Sequence of chain 1.A:
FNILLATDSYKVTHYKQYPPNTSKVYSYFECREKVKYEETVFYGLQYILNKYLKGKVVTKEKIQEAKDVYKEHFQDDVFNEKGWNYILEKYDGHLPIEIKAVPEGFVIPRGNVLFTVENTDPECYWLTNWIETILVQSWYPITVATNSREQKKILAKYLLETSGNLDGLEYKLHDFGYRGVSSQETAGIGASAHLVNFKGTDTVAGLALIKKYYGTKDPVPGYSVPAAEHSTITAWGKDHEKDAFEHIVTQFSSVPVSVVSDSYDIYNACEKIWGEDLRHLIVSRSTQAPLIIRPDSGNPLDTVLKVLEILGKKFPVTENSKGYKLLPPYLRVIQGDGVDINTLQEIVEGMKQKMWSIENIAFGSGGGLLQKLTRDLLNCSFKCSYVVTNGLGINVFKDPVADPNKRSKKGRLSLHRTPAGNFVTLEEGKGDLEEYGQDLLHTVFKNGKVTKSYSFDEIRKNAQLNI

A protein and the small-molecule ligand that binds it are described below.
Small molecule (SMILES): C[C@@H]1CC(=O)N(C2CCOCC2)N=C1c1ccc(NC(=O)N2Cc3ccncc3C2)cc1

Sequence of chain 1.B:
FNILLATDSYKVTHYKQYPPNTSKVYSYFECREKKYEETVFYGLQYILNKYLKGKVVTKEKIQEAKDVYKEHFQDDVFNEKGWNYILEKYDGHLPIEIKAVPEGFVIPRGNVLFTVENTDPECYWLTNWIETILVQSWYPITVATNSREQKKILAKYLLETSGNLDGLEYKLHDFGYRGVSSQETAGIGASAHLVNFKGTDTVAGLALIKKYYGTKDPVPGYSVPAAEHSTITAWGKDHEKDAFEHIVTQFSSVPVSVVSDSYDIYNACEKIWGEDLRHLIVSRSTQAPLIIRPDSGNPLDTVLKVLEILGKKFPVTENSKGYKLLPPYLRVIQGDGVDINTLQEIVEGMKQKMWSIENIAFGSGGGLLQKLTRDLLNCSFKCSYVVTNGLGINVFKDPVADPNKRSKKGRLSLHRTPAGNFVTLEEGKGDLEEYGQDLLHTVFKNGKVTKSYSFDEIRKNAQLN

Binding-site contacts:
Ligand atom CAT contacts residue PHE194 of chain 1.B at 3.3 Å (hydrophobic).
Ligand atom CBC contacts residue TYR19 of chain 1.A at 3.5 Å (hydrophobic).
Ligand atom CAV contacts residue ARG312 of chain 1.B at 3.4 Å.
Ligand atom CAX contacts residue ASP220 of chain 1.B at 3.6 Å.
Ligand atom CAT contacts residue SER276 of chain 1.B at 3.6 Å.
Ligand atom OBD contacts residue PHE194 of chain 1.B at 3.5 Å.
Ligand atom OAL contacts residue VAL243 of chain 1.B at 3.6 Å.
Ligand atom CAH contacts residue ALA380 of chain 1.B at 3.2 Å (hydrophobic).
Ligand atom CAW contacts residue TYR19 of chain 1.A at 3.5 Å (hydrophobic).
Ligand atom NBB contacts residue TYR19 of chain 1.A at 3.5 Å (h-bond).
Ligand atom CAX contacts residue PHE194 of chain 1.B at 3.7 Å (hydrophobic).
Ligand atom CAP contacts residue VAL243 of chain 1.B at 3.5 Å (hydrophobic).
Ligand atom CAV contacts residue PHE194 of chain 1.B at 3.6 Å (hydrophobic).
Ligand atom CAH contacts residue ILE352 of chain 1.B at 3.7 Å (hydrophobic).
Ligand atom CAV contacts residue TYR19 of chain 1.A at 3.6 Å (hydrophobic).
Ligand atom CAH contacts residue TYR189 of chain 1.B at 3.6 Å (hydrophobic).
Ligand atom CAW contacts residue PHE194 of chain 1.B at 3.6 Å (hydrophobic).
Ligand atom CBE contacts residue SER276 of chain 1.B at 3.5 Å.
Ligand atom CAT contacts residue ALA245 of chain 1.B at 3.6 Å (hydrophobic).
Ligand atom NAU contacts residue PHE194 of chain 1.B at 3.4 Å.
Ligand atom CAK contacts residue TYR189 of chain 1.B at 3.4 Å (hydrophobic).
Ligand atom CAY contacts residue ASP220 of chain 1.B at 3.1 Å.
Ligand atom CAQ contacts residue HIS192 of chain 1.B at 3.6 Å.
Ligand atom OBD contacts residue SER276 of chain 1.B at 2.7 Å (h-bond).
Ligand atom CAP contacts residue HIS192 of chain 1.B at 3.6 Å.
Ligand atom CBF contacts residue ILE352 of chain 1.B at 3.5 Å (hydrophobic).
Ligand atom CAX contacts residue TYR19 of chain 1.A at 3.7 Å (hydrophobic).
Ligand atom OBD contacts residue ARG312 of chain 1.B at 3.7 Å.
Ligand atom CAJ contacts residue TYR189 of chain 1.B at 3.6 Å (hydrophobic).
Ligand atom CAZ contacts residue ASP220 of chain 1.B at 3.4 Å.
Ligand atom NAU contacts residue ALA245 of chain 1.B at 3.7 Å.
Ligand atom CAQ contacts residue VAL243 of chain 1.B at 3.7 Å (hydrophobic).
Ligand atom CAY contacts residue TYR19 of chain 1.A at 3.6 Å (hydrophobic).
Ligand atom CBC contacts residue PHE194 of chain 1.B at 3.6 Å (hydrophobic).
Ligand atom CBC contacts residue ARG312 of chain 1.B at 3.7 Å.
Ligand atom CAZ contacts residue TYR19 of chain 1.A at 3.5 Å (hydrophobic).
Ligand atom CAY contacts residue PHE194 of chain 1.B at 3.7 Å (hydrophobic).
Ligand atom NAS contacts residue ALA245 of chain 1.B at 3.7 Å.
Ligand atom OAE contacts residue TYR189 of chain 1.B at 3.7 Å.
Ligand atom CBE contacts residue ILE352 of chain 1.B at 3.5 Å (hydrophobic).